Sequence of chain 2.A:
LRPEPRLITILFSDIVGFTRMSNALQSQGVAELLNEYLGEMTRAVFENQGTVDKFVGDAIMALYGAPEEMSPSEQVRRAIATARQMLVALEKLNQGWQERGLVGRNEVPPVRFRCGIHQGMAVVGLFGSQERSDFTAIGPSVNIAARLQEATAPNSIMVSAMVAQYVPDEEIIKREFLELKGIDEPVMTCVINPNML

Binding-site contacts:
Ligand atom O1B contacts residue ASP85 of chain 2.A at 3.0 Å (salt-bridge).
Ligand atom PB contacts residue MG1 of chain 2.E at 3.4 Å.
Ligand atom O1B contacts residue MG1 of chain 2.F at 2.2 Å.
Ligand atom O3G contacts residue GLY44 of chain 2.A at 3.1 Å.
Ligand atom C5 contacts residue GLY84 of chain 2.A at 3.7 Å.
Ligand atom N1 contacts residue LYS81 of chain 1.A at 2.9 Å (salt-bridge).
Ligand atom N1 contacts residue MET88 of chain 1.A at 3.3 Å (h-bond).
Ligand atom PA contacts residue ASP85 of chain 2.A at 3.6 Å.
Ligand atom O3G contacts residue THR46 of chain 2.A at 3.2 Å (h-bond).
Ligand atom O2A contacts residue ASP85 of chain 2.A at 2.9 Å (salt-bridge).
Ligand atom O1B contacts residue MG1 of chain 2.E at 2.3 Å.
Ligand atom N6 contacts residue ALA164 of chain 1.A at 2.9 Å (h-bond).
Ligand atom C5 contacts residue VAL169 of chain 1.A at 3.6 Å (hydrophobic).
Ligand atom O2G contacts residue MG1 of chain 2.F at 2.0 Å.
Ligand atom O2G contacts residue ILE42 of chain 2.A at 2.8 Å (h-bond).
Ligand atom O4' contacts residue ASN170 of chain 1.A at 3.6 Å.
Ligand atom C5' contacts residue ASN170 of chain 1.A at 3.3 Å.
Ligand atom O1B contacts residue ASP41 of chain 2.A at 3.2 Å (salt-bridge).
Ligand atom N6 contacts residue THR163 of chain 1.A at 3.2 Å (h-bond).
Ligand atom C8 contacts residue VAL169 of chain 1.A at 3.5 Å (hydrophobic).
Ligand atom C6 contacts residue GLY84 of chain 2.A at 3.4 Å.
Ligand atom PA contacts residue MG1 of chain 2.E at 3.4 Å.
Ligand atom O2G contacts residue PHE45 of chain 2.A at 3.0 Å (h-bond).
Ligand atom O3G contacts residue PHE45 of chain 2.A at 3.0 Å (h-bond).
Ligand atom C2 contacts residue MET88 of chain 1.A at 3.4 Å (hydrophobic).
Ligand atom PG contacts residue PHE45 of chain 2.A at 3.6 Å.
Ligand atom O3B contacts residue MG1 of chain 2.F at 3.6 Å.
Ligand atom O1A contacts residue MG1 of chain 2.F at 3.7 Å.
Ligand atom PB contacts residue MG1 of chain 2.F at 3.4 Å.
Ligand atom N6 contacts residue GLY84 of chain 2.A at 3.5 Å (h-bond).
Ligand atom S1G contacts residue ASP85 of chain 2.A at 3.5 Å (salt-bridge).
Ligand atom PG contacts residue MG1 of chain 2.F at 3.2 Å.
Ligand atom N7 contacts residue GLY84 of chain 2.A at 3.6 Å.
Ligand atom O2G contacts residue GLY44 of chain 2.A at 3.3 Å (h-bond).
Ligand atom O3B contacts residue THR46 of chain 2.A at 3.3 Å (h-bond).
Ligand atom O2A contacts residue MG1 of chain 2.E at 2.0 Å.
Ligand atom O2G contacts residue ASP85 of chain 2.A at 3.2 Å (salt-bridge).
Ligand atom N7 contacts residue VAL169 of chain 1.A at 3.5 Å.
Ligand atom N3 contacts residue VAL83 of chain 2.A at 3.7 Å.
Ligand atom S1G contacts residue PHE45 of chain 2.A at 3.6 Å.

Sequence of chain 1.A:
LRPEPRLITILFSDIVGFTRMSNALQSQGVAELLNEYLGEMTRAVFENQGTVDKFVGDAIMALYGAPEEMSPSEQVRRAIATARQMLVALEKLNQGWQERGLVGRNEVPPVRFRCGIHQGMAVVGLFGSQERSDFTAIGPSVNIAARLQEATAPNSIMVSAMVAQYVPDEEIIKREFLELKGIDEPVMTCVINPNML

The small molecule below binds the protein below.
Small molecule (SMILES): Nc1ncnc2c1ncn2[C@@H]1O[C@H](CO[P](=O)(S)OP(=O)(O)OP(=O)(O)O)[C@@H](O)[C@H]1O